Binding-site contacts:
Ligand atom O6 contacts residue GLU289 of chain 1.B at 4.2 Å.
Ligand atom O5 contacts residue GLU289 of chain 1.B at 4.3 Å.
Ligand atom C5 contacts residue ASN285 of chain 1.B at 3.7 Å.
Ligand atom N2 contacts residue ASN285 of chain 1.B at 2.9 Å (h-bond).
Ligand atom C7 contacts residue ASN285 of chain 1.B at 3.9 Å.
Ligand atom O7 contacts residue ASN285 of chain 1.B at 4.5 Å.
Ligand atom O6 contacts residue ASN285 of chain 1.B at 4.5 Å.
Ligand atom C6 contacts residue GLU289 of chain 1.B at 4.5 Å.
Ligand atom C3 contacts residue ASN285 of chain 1.B at 3.8 Å.
Ligand atom C2 contacts residue ASN285 of chain 1.B at 2.5 Å.
Ligand atom C1 contacts residue ASN285 of chain 1.B at 1.4 Å.
Ligand atom C4 contacts residue ASN285 of chain 1.B at 4.2 Å.
Ligand atom O5 contacts residue ASN285 of chain 1.B at 2.4 Å (h-bond).

Sequence of chain 1.B:
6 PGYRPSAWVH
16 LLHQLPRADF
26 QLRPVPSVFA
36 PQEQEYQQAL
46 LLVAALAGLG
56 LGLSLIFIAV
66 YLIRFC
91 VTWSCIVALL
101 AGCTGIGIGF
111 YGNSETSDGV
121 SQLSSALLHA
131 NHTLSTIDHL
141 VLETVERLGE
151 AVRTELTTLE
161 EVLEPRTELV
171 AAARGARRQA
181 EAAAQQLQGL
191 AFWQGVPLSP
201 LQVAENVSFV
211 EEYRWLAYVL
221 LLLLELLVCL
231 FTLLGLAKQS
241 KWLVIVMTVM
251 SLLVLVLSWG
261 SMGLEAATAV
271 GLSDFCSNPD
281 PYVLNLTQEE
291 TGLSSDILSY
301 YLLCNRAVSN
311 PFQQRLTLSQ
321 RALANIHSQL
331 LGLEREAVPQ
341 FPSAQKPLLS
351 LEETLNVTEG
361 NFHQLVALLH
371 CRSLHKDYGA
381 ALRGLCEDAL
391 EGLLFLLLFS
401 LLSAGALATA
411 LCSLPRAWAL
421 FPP

This small molecule binds to this protein.
Small molecule (SMILES): CC(=O)N[C@@H]1[C@@H](O)[C@H](O)[C@@H](CO)O[C@H]1O